This small molecule binds to this protein.
Small molecule (SMILES): Nc1ncnc2c1ncn2[C@@H]1O[C@H](CO[P](=O)(O)O[P](=O)(O)CP(=O)(O)O)[C@@H](O)[C@H]1O

Binding-site contacts:
Ligand atom N1 contacts residue TYR185 of chain 1.F at 3.6 Å.
Ligand atom O2' contacts residue THR241 of chain 1.F at 3.3 Å (h-bond).
Ligand atom PG contacts residue MG1 of chain 1.Z at 3.5 Å.
Ligand atom N6 contacts residue LYS184 of chain 1.F at 3.0 Å (salt-bridge).
Ligand atom O3A contacts residue LYS74 of chain 1.F at 3.8 Å.
Ligand atom PG contacts residue ASP318 of chain 1.F at 3.6 Å.
Ligand atom O1G contacts residue GLU331 of chain 1.F at 3.0 Å (salt-bridge).
Ligand atom O3' contacts residue ASN242 of chain 1.F at 3.6 Å.
Ligand atom PB contacts residue GLU331 of chain 1.F at 3.7 Å.
Ligand atom C8 contacts residue ILE148 of chain 1.F at 3.6 Å (hydrophobic).
Ligand atom PB contacts residue MG1 of chain 1.Z at 3.5 Å.
Ligand atom N6 contacts residue GLN183 of chain 1.F at 3.3 Å (h-bond).
Ligand atom O3G contacts residue ARG222 of chain 1.F at 3.2 Å (salt-bridge).
Ligand atom O1G contacts residue ASN333 of chain 1.F at 2.8 Å (h-bond).
Ligand atom O2A contacts residue ILE330 of chain 1.F at 3.5 Å.
Ligand atom O1A contacts residue LYS74 of chain 1.F at 3.8 Å.
Ligand atom O3G contacts residue ARG202 of chain 1.F at 2.9 Å (salt-bridge).
Ligand atom C3B contacts residue GLU331 of chain 1.F at 3.1 Å.
Ligand atom O1B contacts residue GLU331 of chain 1.F at 3.6 Å (salt-bridge).
Ligand atom O3' contacts residue THR241 of chain 1.F at 2.5 Å (h-bond).
Ligand atom C3' contacts residue THR241 of chain 1.F at 3.8 Å.
Ligand atom PG contacts residue GLU331 of chain 1.F at 3.4 Å.
Ligand atom N3 contacts residue TYR185 of chain 1.F at 3.6 Å.
Ligand atom O1B contacts residue MG1 of chain 1.Z at 2.5 Å.
Ligand atom N1 contacts residue LEU186 of chain 1.F at 3.1 Å (h-bond).
Ligand atom C3B contacts residue MG1 of chain 1.Z at 3.5 Å.
Ligand atom C2 contacts residue MET320 of chain 1.F at 3.7 Å (hydrophobic).
Ligand atom C5' contacts residue ASN242 of chain 1.F at 3.2 Å.
Ligand atom C4' contacts residue ASN242 of chain 1.F at 3.2 Å.
Ligand atom N7 contacts residue GLN183 of chain 1.F at 3.6 Å (h-bond).
Ligand atom C2 contacts residue TYR185 of chain 1.F at 3.4 Å (hydrophobic).
Ligand atom O3G contacts residue ASP318 of chain 1.F at 2.6 Å (salt-bridge).
Ligand atom N7 contacts residue ILE148 of chain 1.F at 3.6 Å.
Ligand atom N6 contacts residue TYR185 of chain 1.F at 3.8 Å.
Ligand atom O2B contacts residue ASN242 of chain 1.F at 2.5 Å (h-bond).
Ligand atom C2 contacts residue LYS198 of chain 1.F at 3.2 Å.
Ligand atom O3G contacts residue ASN333 of chain 1.F at 3.3 Å (h-bond).
Ligand atom C3B contacts residue ASP318 of chain 1.F at 3.4 Å.
Ligand atom N3 contacts residue LYS198 of chain 1.F at 2.9 Å (salt-bridge).
Ligand atom O1G contacts residue MG1 of chain 1.Z at 2.5 Å.

Sequence of chain 1.F:
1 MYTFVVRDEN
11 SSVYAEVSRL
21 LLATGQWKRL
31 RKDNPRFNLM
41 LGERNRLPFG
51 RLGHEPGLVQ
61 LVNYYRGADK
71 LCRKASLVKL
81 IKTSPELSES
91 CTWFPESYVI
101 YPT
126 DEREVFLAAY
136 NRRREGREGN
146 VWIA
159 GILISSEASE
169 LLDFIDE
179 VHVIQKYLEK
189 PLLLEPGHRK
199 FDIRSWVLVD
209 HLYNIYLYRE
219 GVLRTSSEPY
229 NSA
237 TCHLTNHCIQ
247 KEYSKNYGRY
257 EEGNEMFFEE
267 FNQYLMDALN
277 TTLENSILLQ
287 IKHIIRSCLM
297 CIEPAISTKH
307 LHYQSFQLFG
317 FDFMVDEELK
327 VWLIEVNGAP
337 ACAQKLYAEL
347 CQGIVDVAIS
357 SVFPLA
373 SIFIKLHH